Sequence of chain 1.R:
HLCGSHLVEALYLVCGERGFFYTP

Sequence of chain 1.AA:
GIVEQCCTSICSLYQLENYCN

The protein below binds the small molecule below.
Small molecule (SMILES): NCCc1c[nH]c2ccc(O)cc12

Sequence of chain 1.T:
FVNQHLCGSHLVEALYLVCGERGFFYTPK

Sequence of chain 1.BA:
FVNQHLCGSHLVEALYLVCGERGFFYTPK

Binding-site contacts:
Ligand atom CZ2 contacts residue HIS5 of chain 1.T at 4.1 Å.
Ligand atom CB contacts residue CYS11 of chain 1.AA at 3.6 Å (hydrophobic).
Ligand atom OH contacts residue SER9 of chain 1.AA at 3.2 Å (h-bond).
Ligand atom OH contacts residue ILE10 of chain 1.AA at 3.5 Å.
Ligand atom CB contacts residue LEU17 of chain 1.R at 4.0 Å (hydrophobic).
Ligand atom CE2 contacts residue HIS5 of chain 1.T at 3.8 Å.
Ligand atom CG contacts residue LEU16 of chain 1.AA at 4.2 Å (hydrophobic).
Ligand atom CD1 contacts residue ALA14 of chain 1.BA at 4.3 Å (hydrophobic).
Ligand atom CG contacts residue LEU17 of chain 1.R at 4.2 Å (hydrophobic).
Ligand atom CD2 contacts residue HIS5 of chain 1.T at 3.7 Å.
Ligand atom CD1 contacts residue HIS5 of chain 1.T at 3.7 Å.
Ligand atom CH2 contacts residue LEU11 of chain 1.BA at 3.6 Å (hydrophobic).
Ligand atom CA contacts residue CYS11 of chain 1.AA at 3.5 Å (hydrophobic).
Ligand atom NZ contacts residue CYS11 of chain 1.AA at 3.1 Å (h-bond).
Ligand atom CZ3 contacts residue CYS6 of chain 1.AA at 3.4 Å (hydrophobic).
Ligand atom CA contacts residue GLU21 of chain 1.R at 4.0 Å.
Ligand atom CA contacts residue LEU17 of chain 1.R at 4.2 Å (hydrophobic).
Ligand atom NE1 contacts residue HIS5 of chain 1.T at 3.8 Å.
Ligand atom CG contacts residue HIS5 of chain 1.T at 3.6 Å.
Ligand atom CZ2 contacts residue LEU6 of chain 1.T at 4.1 Å (hydrophobic).
Ligand atom NZ contacts residue SER12 of chain 1.AA at 4.2 Å.
Ligand atom CB contacts residue HIS5 of chain 1.T at 4.2 Å.
Ligand atom CD1 contacts residue LEU17 of chain 1.R at 3.8 Å (hydrophobic).
Ligand atom CZ2 contacts residue LEU11 of chain 1.BA at 3.9 Å (hydrophobic).
Ligand atom CB contacts residue LEU16 of chain 1.AA at 4.1 Å (hydrophobic).
Ligand atom CE3 contacts residue HIS5 of chain 1.T at 4.3 Å.
Ligand atom NE1 contacts residue ALA14 of chain 1.BA at 4.2 Å.
Ligand atom OH contacts residue CYS6 of chain 1.AA at 2.6 Å (h-bond).
Ligand atom NZ contacts residue ILE10 of chain 1.AA at 4.0 Å.
Ligand atom CE3 contacts residue CYS11 of chain 1.AA at 3.5 Å (hydrophobic).
Ligand atom CD2 contacts residue CYS11 of chain 1.AA at 4.3 Å (hydrophobic).
Ligand atom CZ3 contacts residue LEU11 of chain 1.BA at 4.1 Å (hydrophobic).
Ligand atom CA contacts residue HIS5 of chain 1.T at 3.5 Å.
Ligand atom NZ contacts residue GLU21 of chain 1.R at 3.0 Å (salt-bridge).
Ligand atom CA contacts residue ILE10 of chain 1.AA at 3.8 Å (hydrophobic).
Ligand atom CZ3 contacts residue CYS11 of chain 1.AA at 3.7 Å (hydrophobic).
Ligand atom CZ3 contacts residue ILE10 of chain 1.AA at 4.2 Å (hydrophobic).
Ligand atom OH contacts residue CYS11 of chain 1.AA at 2.9 Å (h-bond).
Ligand atom CE3 contacts residue ILE10 of chain 1.AA at 4.0 Å (hydrophobic).
Ligand atom CH2 contacts residue CYS6 of chain 1.AA at 3.4 Å (hydrophobic).